This protein binds this small molecule.
Small molecule (SMILES): N[P]1(=O)C=CNC(=O)N1

Sequence of chain 1.C:
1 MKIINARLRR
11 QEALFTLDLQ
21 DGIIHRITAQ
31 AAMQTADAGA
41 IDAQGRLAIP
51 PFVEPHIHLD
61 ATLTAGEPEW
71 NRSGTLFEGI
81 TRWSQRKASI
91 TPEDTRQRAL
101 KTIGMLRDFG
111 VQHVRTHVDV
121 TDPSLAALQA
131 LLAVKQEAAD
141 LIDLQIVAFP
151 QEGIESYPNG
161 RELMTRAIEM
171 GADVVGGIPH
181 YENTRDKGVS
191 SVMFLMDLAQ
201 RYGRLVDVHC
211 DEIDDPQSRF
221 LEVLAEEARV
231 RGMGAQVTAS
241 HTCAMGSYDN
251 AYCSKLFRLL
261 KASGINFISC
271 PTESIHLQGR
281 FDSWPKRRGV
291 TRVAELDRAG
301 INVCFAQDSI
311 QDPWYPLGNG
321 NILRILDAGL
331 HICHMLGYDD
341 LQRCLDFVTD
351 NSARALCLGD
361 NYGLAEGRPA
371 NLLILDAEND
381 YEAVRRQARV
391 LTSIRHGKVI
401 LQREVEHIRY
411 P

Binding-site contacts:
Ligand atom P4 contacts residue ASP308 of chain 1.C at 3.8 Å.
Ligand atom N1 contacts residue GLN151 of chain 1.C at 2.8 Å (h-bond).
Ligand atom C5 contacts residue TRP314 of chain 1.C at 3.5 Å (hydrophobic).
Ligand atom O4 contacts residue FE21 of chain 1.O at 2.2 Å.
Ligand atom O4 contacts residue HIS209 of chain 1.C at 3.4 Å (h-bond).
Ligand atom N3 contacts residue FE21 of chain 1.O at 4.0 Å.
Ligand atom N4 contacts residue LEU76 of chain 1.C at 4.1 Å.
Ligand atom O4 contacts residue HIS58 of chain 1.C at 3.9 Å.
Ligand atom C5 contacts residue HIS58 of chain 1.C at 3.5 Å.
Ligand atom N1 contacts residue TRP314 of chain 1.C at 3.3 Å.
Ligand atom N4 contacts residue GLU273 of chain 1.C at 3.3 Å (salt-bridge).
Ligand atom O4 contacts residue HIS241 of chain 1.C at 2.8 Å (h-bond).
Ligand atom C6 contacts residue TRP314 of chain 1.C at 3.3 Å (hydrophobic).
Ligand atom N3 contacts residue GLU212 of chain 1.C at 2.8 Å (salt-bridge).
Ligand atom O2 contacts residue GLN151 of chain 1.C at 3.1 Å (h-bond).
Ligand atom C2 contacts residue GLU212 of chain 1.C at 3.8 Å.
Ligand atom C6 contacts residue GLN151 of chain 1.C at 3.8 Å.
Ligand atom N3 contacts residue LEU76 of chain 1.C at 3.4 Å.
Ligand atom C2 contacts residue GLN151 of chain 1.C at 3.7 Å.
Ligand atom C2 contacts residue LEU76 of chain 1.C at 3.6 Å (hydrophobic).
Ligand atom N4 contacts residue GLU212 of chain 1.C at 3.0 Å (salt-bridge).
Ligand atom N3 contacts residue HIS209 of chain 1.C at 3.6 Å.
Ligand atom C2 contacts residue HIS209 of chain 1.C at 4.0 Å.
Ligand atom P4 contacts residue FE21 of chain 1.O at 3.3 Å.
Ligand atom C5 contacts residue FE21 of chain 1.O at 3.6 Å.
Ligand atom N4 contacts residue ASP308 of chain 1.C at 3.8 Å.
Ligand atom O2 contacts residue GLU212 of chain 1.C at 3.8 Å.
Ligand atom O2 contacts residue HIS209 of chain 1.C at 4.0 Å.
Ligand atom C5 contacts residue ASP308 of chain 1.C at 3.8 Å.
Ligand atom C6 contacts residue HIS58 of chain 1.C at 3.5 Å.
Ligand atom P4 contacts residue GLU212 of chain 1.C at 3.6 Å.
Ligand atom O4 contacts residue ASP308 of chain 1.C at 2.8 Å (salt-bridge).
Ligand atom O2 contacts residue PHE149 of chain 1.C at 3.6 Å.
Ligand atom O4 contacts residue GLU212 of chain 1.C at 3.5 Å (salt-bridge).
Ligand atom O2 contacts residue LEU76 of chain 1.C at 3.5 Å.
Ligand atom N1 contacts residue HIS58 of chain 1.C at 4.0 Å.
Ligand atom N1 contacts residue PHE149 of chain 1.C at 3.9 Å.
Ligand atom N4 contacts residue LEU277 of chain 1.C at 3.3 Å.
Ligand atom C2 contacts residue PHE149 of chain 1.C at 3.9 Å (hydrophobic).
Ligand atom O2 contacts residue ILE178 of chain 1.C at 3.8 Å.